A protein and the small-molecule ligand that binds it are described below.
Small molecule (SMILES): CC(=O)N[C@H]1[C@H](O[C@H]2[C@H](O)[C@@H](NC(C)=O)CO[C@@H]2CO)O[C@H](CO)[C@@H](O)[C@@H]1O

Sequence of chain 1.C:
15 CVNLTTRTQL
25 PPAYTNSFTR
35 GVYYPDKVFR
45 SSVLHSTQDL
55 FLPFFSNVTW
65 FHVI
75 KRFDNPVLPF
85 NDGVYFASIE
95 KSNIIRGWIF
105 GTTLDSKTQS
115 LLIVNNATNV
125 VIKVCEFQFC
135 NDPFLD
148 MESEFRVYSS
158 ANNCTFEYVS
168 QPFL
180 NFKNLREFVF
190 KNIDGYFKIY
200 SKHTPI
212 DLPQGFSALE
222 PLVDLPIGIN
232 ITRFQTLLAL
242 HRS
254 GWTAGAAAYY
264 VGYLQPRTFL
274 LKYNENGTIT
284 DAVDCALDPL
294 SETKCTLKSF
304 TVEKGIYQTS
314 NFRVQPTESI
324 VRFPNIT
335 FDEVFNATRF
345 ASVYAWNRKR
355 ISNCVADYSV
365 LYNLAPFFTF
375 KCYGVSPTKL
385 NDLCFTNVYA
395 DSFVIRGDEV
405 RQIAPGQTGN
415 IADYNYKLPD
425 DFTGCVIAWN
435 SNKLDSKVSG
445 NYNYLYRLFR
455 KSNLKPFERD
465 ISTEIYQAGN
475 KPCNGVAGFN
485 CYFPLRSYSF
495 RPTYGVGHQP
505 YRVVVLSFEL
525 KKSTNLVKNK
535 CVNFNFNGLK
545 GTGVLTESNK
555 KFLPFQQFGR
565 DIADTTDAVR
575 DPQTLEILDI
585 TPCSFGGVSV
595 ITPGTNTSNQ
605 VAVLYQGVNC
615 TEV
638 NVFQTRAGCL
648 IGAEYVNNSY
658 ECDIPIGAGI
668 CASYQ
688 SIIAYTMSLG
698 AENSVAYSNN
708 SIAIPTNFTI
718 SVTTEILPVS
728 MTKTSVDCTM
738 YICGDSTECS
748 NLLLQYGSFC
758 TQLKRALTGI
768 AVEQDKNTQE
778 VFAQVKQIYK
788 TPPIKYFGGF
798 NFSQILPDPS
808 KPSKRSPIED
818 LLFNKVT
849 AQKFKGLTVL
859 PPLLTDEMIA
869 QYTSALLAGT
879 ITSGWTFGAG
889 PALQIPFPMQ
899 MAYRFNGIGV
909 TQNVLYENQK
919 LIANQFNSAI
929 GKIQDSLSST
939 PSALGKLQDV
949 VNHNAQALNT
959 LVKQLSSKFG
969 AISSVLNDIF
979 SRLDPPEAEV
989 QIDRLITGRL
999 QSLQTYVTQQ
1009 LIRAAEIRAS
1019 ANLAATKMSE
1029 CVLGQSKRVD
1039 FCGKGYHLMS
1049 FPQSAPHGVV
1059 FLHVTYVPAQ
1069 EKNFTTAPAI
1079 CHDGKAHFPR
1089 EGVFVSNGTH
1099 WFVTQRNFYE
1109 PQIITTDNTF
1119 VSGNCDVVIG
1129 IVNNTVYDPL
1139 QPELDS

Binding-site contacts:
Ligand atom C3 contacts residue ASN1131 of chain 1.C at 3.8 Å.
Ligand atom C8 contacts residue ILE1129 of chain 1.C at 4.3 Å (hydrophobic).
Ligand atom C5 contacts residue ASN1131 of chain 1.C at 3.7 Å.
Ligand atom N2 contacts residue ASN1131 of chain 1.C at 2.9 Å (h-bond).
Ligand atom C7 contacts residue ASN1131 of chain 1.C at 3.5 Å.
Ligand atom O7 contacts residue ASN1131 of chain 1.C at 3.8 Å.
Ligand atom O5 contacts residue ASN1131 of chain 1.C at 2.4 Å (h-bond).
Ligand atom C4 contacts residue ASN1131 of chain 1.C at 4.2 Å.
Ligand atom C2 contacts residue ASN1131 of chain 1.C at 2.4 Å.
Ligand atom C1 contacts residue ASN1131 of chain 1.C at 1.4 Å.